Sequence of chain 1.C:
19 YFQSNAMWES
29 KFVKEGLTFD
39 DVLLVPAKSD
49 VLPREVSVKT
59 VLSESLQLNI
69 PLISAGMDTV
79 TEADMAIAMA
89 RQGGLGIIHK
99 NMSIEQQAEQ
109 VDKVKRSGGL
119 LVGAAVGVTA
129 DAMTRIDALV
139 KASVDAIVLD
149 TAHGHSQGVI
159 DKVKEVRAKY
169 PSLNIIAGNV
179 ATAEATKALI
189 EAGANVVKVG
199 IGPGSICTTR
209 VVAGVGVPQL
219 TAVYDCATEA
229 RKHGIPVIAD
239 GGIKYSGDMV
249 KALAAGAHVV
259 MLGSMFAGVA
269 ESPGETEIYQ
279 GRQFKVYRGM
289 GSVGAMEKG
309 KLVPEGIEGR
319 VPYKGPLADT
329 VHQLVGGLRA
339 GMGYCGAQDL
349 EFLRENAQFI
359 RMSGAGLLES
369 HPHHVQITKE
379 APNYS

This small molecule binds to this protein.
Small molecule (SMILES): O=c1[nH]cnc2c1ncn2[C@@H]1O[C@H](COP(=O)(O)O)[C@@H](O)[C@H]1O

Binding-site contacts:
Ligand atom C8 contacts residue ILE204 of chain 1.C at 3.7 Å (hydrophobic).
Ligand atom C5' contacts residue MET75 of chain 1.C at 3.6 Å (hydrophobic).
Ligand atom N3 contacts residue P681 of chain 1.N at 3.2 Å (h-bond).
Ligand atom O3' contacts residue ALA73 of chain 1.C at 3.4 Å.
Ligand atom N7 contacts residue GLY287 of chain 1.C at 3.5 Å.
Ligand atom C2 contacts residue GLU313 of chain 1.C at 3.3 Å.
Ligand atom C3' contacts residue ASP238 of chain 1.C at 3.4 Å.
Ligand atom O3P contacts residue SER262 of chain 1.C at 3.3 Å (h-bond).
Ligand atom C5 contacts residue MET288 of chain 1.C at 3.5 Å (hydrophobic).
Ligand atom O5' contacts residue GLY239 of chain 1.C at 3.7 Å.
Ligand atom C2' contacts residue ASP238 of chain 1.C at 3.5 Å.
Ligand atom N7 contacts residue ILE204 of chain 1.C at 3.5 Å.
Ligand atom C4 contacts residue P681 of chain 1.N at 3.5 Å.
Ligand atom C6 contacts residue GLY289 of chain 1.C at 3.4 Å.
Ligand atom C6 contacts residue MET288 of chain 1.C at 3.5 Å (hydrophobic).
Ligand atom N7 contacts residue MET288 of chain 1.C at 2.8 Å (h-bond).
Ligand atom O2P contacts residue SER203 of chain 1.C at 2.9 Å (h-bond).
Ligand atom O2' contacts residue ASP238 of chain 1.C at 2.3 Å (salt-bridge).
Ligand atom O1P contacts residue TYR285 of chain 1.C at 2.4 Å (h-bond).
Ligand atom O1P contacts residue SER262 of chain 1.C at 3.1 Å (h-bond).
Ligand atom O3P contacts residue GLY261 of chain 1.C at 2.5 Å (h-bond).
Ligand atom O2P contacts residue GLY202 of chain 1.C at 3.6 Å.
Ligand atom O1P contacts residue SER203 of chain 1.C at 2.6 Å (h-bond).
Ligand atom C2 contacts residue P681 of chain 1.N at 3.6 Å.
Ligand atom O6 contacts residue GLY287 of chain 1.C at 3.2 Å.
Ligand atom P contacts residue SER203 of chain 1.C at 3.6 Å.
Ligand atom C5' contacts residue TYR285 of chain 1.C at 3.6 Å (hydrophobic).
Ligand atom O2P contacts residue GLY240 of chain 1.C at 3.1 Å (h-bond).
Ligand atom N1 contacts residue GLU313 of chain 1.C at 2.6 Å (salt-bridge).
Ligand atom C5 contacts residue ILE204 of chain 1.C at 3.5 Å (hydrophobic).
Ligand atom O6 contacts residue MET288 of chain 1.C at 2.8 Å (h-bond).
Ligand atom C4' contacts residue ASP238 of chain 1.C at 3.5 Å.
Ligand atom C2 contacts residue CYS205 of chain 1.C at 3.2 Å (hydrophobic).
Ligand atom C8 contacts residue MET75 of chain 1.C at 3.5 Å (hydrophobic).
Ligand atom O6 contacts residue GLY289 of chain 1.C at 2.2 Å (h-bond).
Ligand atom O3P contacts residue LEU260 of chain 1.C at 3.6 Å.
Ligand atom P contacts residue TYR285 of chain 1.C at 3.6 Å.
Ligand atom O3' contacts residue ASP238 of chain 1.C at 2.5 Å (salt-bridge).
Ligand atom O5' contacts residue GLY202 of chain 1.C at 3.5 Å.
Ligand atom O3' contacts residue MET259 of chain 1.C at 3.4 Å (h-bond).